A protein and the small-molecule ligand that binds it are described below.
Small molecule (SMILES): CC(=O)N[C@@H]1[C@@H](O)[C@H](O)[C@@H](CO)O[C@H]1O

Sequence of chain 1.D:
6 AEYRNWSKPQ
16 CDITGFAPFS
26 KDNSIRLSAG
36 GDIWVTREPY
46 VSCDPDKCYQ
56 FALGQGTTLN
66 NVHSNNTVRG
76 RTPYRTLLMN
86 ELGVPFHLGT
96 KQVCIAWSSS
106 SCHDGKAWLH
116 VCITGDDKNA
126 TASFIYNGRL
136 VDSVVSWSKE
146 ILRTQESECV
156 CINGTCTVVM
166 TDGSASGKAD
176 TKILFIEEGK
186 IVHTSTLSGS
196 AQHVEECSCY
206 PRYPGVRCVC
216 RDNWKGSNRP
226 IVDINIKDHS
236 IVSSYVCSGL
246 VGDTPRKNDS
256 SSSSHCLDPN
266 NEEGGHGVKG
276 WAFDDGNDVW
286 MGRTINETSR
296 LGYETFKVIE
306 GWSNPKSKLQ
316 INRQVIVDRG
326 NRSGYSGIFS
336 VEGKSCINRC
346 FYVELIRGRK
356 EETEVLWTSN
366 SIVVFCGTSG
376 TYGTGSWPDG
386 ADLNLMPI

Binding-site contacts:
Ligand atom N2 contacts residue SER255 of chain 1.D at 3.3 Å (h-bond).
Ligand atom C2 contacts residue ASN253 of chain 1.D at 2.5 Å.
Ligand atom C2 contacts residue SER256 of chain 1.D at 4.3 Å.
Ligand atom C8 contacts residue ASN253 of chain 1.D at 4.4 Å.
Ligand atom C7 contacts residue ASN253 of chain 1.D at 3.4 Å.
Ligand atom O7 contacts residue ASN253 of chain 1.D at 3.7 Å.
Ligand atom C1 contacts residue ASN253 of chain 1.D at 1.4 Å.
Ligand atom C1 contacts residue SER256 of chain 1.D at 3.2 Å.
Ligand atom C5 contacts residue SER256 of chain 1.D at 3.9 Å.
Ligand atom C4 contacts residue ASN253 of chain 1.D at 4.3 Å.
Ligand atom O5 contacts residue SER256 of chain 1.D at 3.5 Å (h-bond).
Ligand atom C2 contacts residue SER255 of chain 1.D at 4.3 Å.
Ligand atom C3 contacts residue ASN253 of chain 1.D at 3.8 Å.
Ligand atom O5 contacts residue ASN253 of chain 1.D at 2.4 Å (h-bond).
Ligand atom N2 contacts residue ASN253 of chain 1.D at 2.8 Å (h-bond).
Ligand atom C1 contacts residue SER255 of chain 1.D at 4.2 Å.
Ligand atom C7 contacts residue SER255 of chain 1.D at 4.1 Å.
Ligand atom C5 contacts residue ASN253 of chain 1.D at 3.7 Å.
Ligand atom C8 contacts residue SER255 of chain 1.D at 3.8 Å.